Sequence of chain 1.C:
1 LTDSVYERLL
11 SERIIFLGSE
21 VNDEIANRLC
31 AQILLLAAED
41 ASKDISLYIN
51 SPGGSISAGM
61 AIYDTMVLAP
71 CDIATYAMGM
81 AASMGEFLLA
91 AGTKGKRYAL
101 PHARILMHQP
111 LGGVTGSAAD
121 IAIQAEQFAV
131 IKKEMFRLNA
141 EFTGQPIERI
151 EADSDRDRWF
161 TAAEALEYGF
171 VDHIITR

Sequence of chain 1.O:
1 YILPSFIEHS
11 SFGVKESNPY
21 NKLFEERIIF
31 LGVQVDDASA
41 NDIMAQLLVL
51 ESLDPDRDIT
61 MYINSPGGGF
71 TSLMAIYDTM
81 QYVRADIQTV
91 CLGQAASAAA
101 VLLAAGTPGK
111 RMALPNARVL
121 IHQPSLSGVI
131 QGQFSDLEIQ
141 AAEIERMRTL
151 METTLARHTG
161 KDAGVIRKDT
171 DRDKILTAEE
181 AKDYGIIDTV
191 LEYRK

Sequence of chain 1.Q:
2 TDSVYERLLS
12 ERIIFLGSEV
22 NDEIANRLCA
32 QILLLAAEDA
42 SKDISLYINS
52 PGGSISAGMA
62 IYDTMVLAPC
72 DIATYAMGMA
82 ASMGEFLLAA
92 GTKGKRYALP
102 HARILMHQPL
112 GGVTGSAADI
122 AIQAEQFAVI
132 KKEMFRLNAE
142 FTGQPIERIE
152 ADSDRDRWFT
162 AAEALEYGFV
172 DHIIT

Sequence of chain 1.CA:
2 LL

The protein below binds the small molecule below.
Small molecule (SMILES): COc1cc2c(Oc3ccc4[nH]c(C)cc4c3F)ncnc2cc1OCCCN1CCC(c2ccc(C(N)=O)cc2)CC1

Binding-site contacts:
Ligand atom C06 contacts residue MET80 of chain 1.C at 3.2 Å (hydrophobic).
Ligand atom C14 contacts residue SER57 of chain 1.Q at 3.6 Å.
Ligand atom O13 contacts residue SER57 of chain 1.Q at 3.5 Å.
Ligand atom C04 contacts residue BEZ1 of chain 1.CA at 3.3 Å.
Ligand atom N07 contacts residue TRP159 of chain 1.C at 3.1 Å.
Ligand atom C38 contacts residue GLN131 of chain 1.O at 3.5 Å.
Ligand atom C40 contacts residue LEU2 of chain 1.CA at 3.5 Å (hydrophobic).
Ligand atom F23 contacts residue ILE131 of chain 1.Q at 3.0 Å.
Ligand atom C18 contacts residue HIS102 of chain 1.C at 3.5 Å.
Ligand atom N22 contacts residue HIS102 of chain 1.C at 3.0 Å (h-bond).
Ligand atom C08 contacts residue TRP159 of chain 1.C at 3.5 Å (hydrophobic).
Ligand atom C37 contacts residue GLN131 of chain 1.O at 2.7 Å.
Ligand atom C20 contacts residue ARG104 of chain 1.C at 3.3 Å.
Ligand atom C24 contacts residue MET60 of chain 1.Q at 3.3 Å (hydrophobic).
Ligand atom C19 contacts residue SER57 of chain 1.Q at 3.3 Å.
Ligand atom C18 contacts residue ARG104 of chain 1.C at 3.7 Å.
Ligand atom C19 contacts residue GLY79 of chain 1.C at 3.4 Å.
Ligand atom C19 contacts residue ARG104 of chain 1.C at 3.6 Å.
Ligand atom O13 contacts residue MET80 of chain 1.C at 3.1 Å.
Ligand atom C14 contacts residue ARG104 of chain 1.C at 3.6 Å.
Ligand atom N22 contacts residue ARG104 of chain 1.C at 3.2 Å (salt-bridge).
Ligand atom N09 contacts residue ARG104 of chain 1.C at 3.4 Å.
Ligand atom C21 contacts residue ARG104 of chain 1.C at 3.1 Å.
Ligand atom C17 contacts residue HIS102 of chain 1.C at 3.5 Å.
Ligand atom C04 contacts residue TRP159 of chain 1.C at 3.6 Å (hydrophobic).
Ligand atom C41 contacts residue GLN131 of chain 1.O at 3.2 Å.
Ligand atom C16 contacts residue ARG104 of chain 1.C at 3.5 Å.
Ligand atom C05 contacts residue BEZ1 of chain 1.CA at 3.4 Å.
Ligand atom C21 contacts residue MET60 of chain 1.Q at 3.7 Å (hydrophobic).
Ligand atom C36 contacts residue GLN131 of chain 1.O at 3.6 Å.
Ligand atom C39 contacts residue LEU2 of chain 1.CA at 3.3 Å (hydrophobic).
Ligand atom C03 contacts residue BEZ1 of chain 1.CA at 3.5 Å.
Ligand atom C15 contacts residue ARG104 of chain 1.C at 3.5 Å.
Ligand atom C10 contacts residue MET80 of chain 1.C at 3.6 Å (hydrophobic).
Ligand atom O43 contacts residue GLN131 of chain 1.O at 2.5 Å (h-bond).
Ligand atom C05 contacts residue MET80 of chain 1.C at 3.6 Å (hydrophobic).
Ligand atom C18 contacts residue GLY79 of chain 1.C at 3.3 Å.
Ligand atom N22 contacts residue MET60 of chain 1.Q at 3.3 Å.
Ligand atom N07 contacts residue BEZ1 of chain 1.CA at 3.7 Å.
Ligand atom C17 contacts residue ARG104 of chain 1.C at 3.4 Å.